A small-molecule ligand and the protein it binds are described below.
Small molecule (SMILES): O=c1[nH]cnc2nc[nH]c12

Binding-site contacts:
Ligand atom N9 contacts residue PO41 of chain 1.O at 4.1 Å.
Ligand atom N9 contacts residue TYR135 of chain 1.C at 3.7 Å.
Ligand atom C6 contacts residue LYS195 of chain 1.C at 3.9 Å.
Ligand atom C6 contacts residue ILE165 of chain 1.C at 4.2 Å (hydrophobic).
Ligand atom N9 contacts residue ILE165 of chain 1.C at 3.6 Å.
Ligand atom C4 contacts residue PHE216 of chain 1.C at 3.9 Å (hydrophobic).
Ligand atom N7 contacts residue ASP167 of chain 1.C at 2.6 Å (salt-bridge).
Ligand atom N3 contacts residue ASP223 of chain 1.C at 4.0 Å.
Ligand atom C4 contacts residue ILE165 of chain 1.C at 3.7 Å (hydrophobic).
Ligand atom N1 contacts residue LEU222 of chain 1.C at 4.4 Å.
Ligand atom C5 contacts residue ASP167 of chain 1.C at 3.8 Å.
Ligand atom N7 contacts residue ILE165 of chain 1.C at 4.0 Å.
Ligand atom O6 contacts residue ILE165 of chain 1.C at 4.0 Å.
Ligand atom C6 contacts residue VAL217 of chain 1.C at 3.7 Å (hydrophobic).
Ligand atom C4 contacts residue TYR135 of chain 1.C at 4.4 Å (hydrophobic).
Ligand atom C8 contacts residue ASP167 of chain 1.C at 3.4 Å.
Ligand atom O6 contacts residue VAL217 of chain 1.C at 3.1 Å (h-bond).
Ligand atom C8 contacts residue ILE165 of chain 1.C at 3.7 Å (hydrophobic).
Ligand atom N7 contacts residue LYS195 of chain 1.C at 3.9 Å.
Ligand atom O6 contacts residue HIS215 of chain 1.C at 4.0 Å.
Ligand atom C8 contacts residue PO41 of chain 1.O at 3.6 Å.
Ligand atom N1 contacts residue PHE216 of chain 1.C at 3.2 Å.
Ligand atom C2 contacts residue VAL217 of chain 1.C at 3.2 Å (hydrophobic).
Ligand atom C2 contacts residue ASP223 of chain 1.C at 3.4 Å.
Ligand atom N1 contacts residue ASP223 of chain 1.C at 4.3 Å.
Ligand atom N7 contacts residue PHE216 of chain 1.C at 4.2 Å.
Ligand atom N3 contacts residue ILE165 of chain 1.C at 4.3 Å.
Ligand atom C8 contacts residue TYR135 of chain 1.C at 3.2 Å (hydrophobic).
Ligand atom C2 contacts residue LEU222 of chain 1.C at 3.9 Å (hydrophobic).
Ligand atom O6 contacts residue ASP167 of chain 1.C at 4.1 Å.
Ligand atom C2 contacts residue PHE216 of chain 1.C at 3.2 Å (hydrophobic).
Ligand atom O6 contacts residue PHE216 of chain 1.C at 3.4 Å.
Ligand atom O6 contacts residue LYS195 of chain 1.C at 2.9 Å (salt-bridge).
Ligand atom C5 contacts residue LYS195 of chain 1.C at 4.2 Å.
Ligand atom C6 contacts residue PHE216 of chain 1.C at 3.3 Å (hydrophobic).
Ligand atom N7 contacts residue TYR135 of chain 1.C at 3.8 Å.
Ligand atom C5 contacts residue ILE165 of chain 1.C at 4.0 Å (hydrophobic).
Ligand atom C5 contacts residue PHE216 of chain 1.C at 3.5 Å (hydrophobic).
Ligand atom N3 contacts residue PHE216 of chain 1.C at 3.6 Å.
Ligand atom N1 contacts residue VAL217 of chain 1.C at 2.6 Å (h-bond).

Sequence of chain 1.C:
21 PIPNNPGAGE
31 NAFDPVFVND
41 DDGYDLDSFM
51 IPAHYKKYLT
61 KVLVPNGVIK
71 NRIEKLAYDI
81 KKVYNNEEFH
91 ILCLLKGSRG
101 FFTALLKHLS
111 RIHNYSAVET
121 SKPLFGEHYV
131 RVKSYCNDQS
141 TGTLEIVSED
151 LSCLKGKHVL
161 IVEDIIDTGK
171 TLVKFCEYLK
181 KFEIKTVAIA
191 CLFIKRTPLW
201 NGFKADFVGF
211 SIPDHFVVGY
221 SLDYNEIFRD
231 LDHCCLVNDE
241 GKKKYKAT